This protein binds this small molecule.
Small molecule (SMILES): CC(=O)N[C@@H]1[C@@H](O)[C@H](O)[C@@H](CO)O[C@H]1O

Sequence of chain 2.A:
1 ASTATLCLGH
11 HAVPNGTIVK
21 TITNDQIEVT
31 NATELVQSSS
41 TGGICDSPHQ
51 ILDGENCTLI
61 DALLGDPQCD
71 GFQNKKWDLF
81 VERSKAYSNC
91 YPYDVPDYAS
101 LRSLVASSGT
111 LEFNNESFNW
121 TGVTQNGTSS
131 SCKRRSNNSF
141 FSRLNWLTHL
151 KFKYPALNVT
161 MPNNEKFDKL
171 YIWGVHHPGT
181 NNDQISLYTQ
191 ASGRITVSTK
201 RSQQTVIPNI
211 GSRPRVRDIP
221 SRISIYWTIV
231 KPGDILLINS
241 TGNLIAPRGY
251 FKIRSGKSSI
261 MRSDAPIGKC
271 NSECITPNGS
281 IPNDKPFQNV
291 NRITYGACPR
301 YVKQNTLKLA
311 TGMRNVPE

Binding-site contacts:
Ligand atom C6 contacts residue TYR87 of chain 2.A at 4.1 Å (hydrophobic).
Ligand atom O6 contacts residue TYR87 of chain 2.A at 3.5 Å.
Ligand atom C1 contacts residue TYR87 of chain 2.A at 4.1 Å (hydrophobic).
Ligand atom C5 contacts residue TYR87 of chain 2.A at 4.3 Å (hydrophobic).
Ligand atom C8 contacts residue ASN56 of chain 2.A at 4.5 Å.
Ligand atom O7 contacts residue ASN56 of chain 2.A at 3.4 Å (h-bond).
Ligand atom N2 contacts residue ASN56 of chain 2.A at 2.9 Å (h-bond).
Ligand atom C7 contacts residue ASN56 of chain 2.A at 3.3 Å.
Ligand atom O5 contacts residue TYR87 of chain 2.A at 3.3 Å (h-bond).
Ligand atom C8 contacts residue GLU55 of chain 2.A at 3.1 Å.
Ligand atom C3 contacts residue ASN56 of chain 2.A at 3.8 Å.
Ligand atom C4 contacts residue ASN56 of chain 2.A at 4.2 Å.
Ligand atom C7 contacts residue GLU55 of chain 2.A at 4.4 Å.
Ligand atom C5 contacts residue ASN56 of chain 2.A at 3.7 Å.
Ligand atom O5 contacts residue ASN56 of chain 2.A at 2.4 Å (h-bond).
Ligand atom C1 contacts residue ASN56 of chain 2.A at 1.4 Å.
Ligand atom C2 contacts residue ASN56 of chain 2.A at 2.4 Å.